The protein below binds the small molecule below.
Small molecule (SMILES): CC(=O)N[C@@H]1[C@@H](O)[C@H](O)[C@@H](CO)O[C@H]1O

Binding-site contacts:
Ligand atom C2 contacts residue ASN9 of chain 1.A at 2.8 Å.
Ligand atom C7 contacts residue ASN9 of chain 1.A at 3.8 Å.
Ligand atom C4 contacts residue ASN9 of chain 1.A at 4.0 Å.
Ligand atom O7 contacts residue ASN9 of chain 1.A at 3.4 Å (h-bond).
Ligand atom N2 contacts residue ASN9 of chain 1.A at 3.1 Å (h-bond).
Ligand atom C6 contacts residue ASN9 of chain 1.A at 4.2 Å.
Ligand atom C3 contacts residue ASN9 of chain 1.A at 3.7 Å.
Ligand atom C1 contacts residue ASN9 of chain 1.A at 1.4 Å.
Ligand atom O5 contacts residue ASN9 of chain 1.A at 2.4 Å (h-bond).
Ligand atom C5 contacts residue ASN9 of chain 1.A at 3.1 Å.
Ligand atom O7 contacts residue PRO8 of chain 1.A at 4.3 Å.

Sequence of chain 1.A:
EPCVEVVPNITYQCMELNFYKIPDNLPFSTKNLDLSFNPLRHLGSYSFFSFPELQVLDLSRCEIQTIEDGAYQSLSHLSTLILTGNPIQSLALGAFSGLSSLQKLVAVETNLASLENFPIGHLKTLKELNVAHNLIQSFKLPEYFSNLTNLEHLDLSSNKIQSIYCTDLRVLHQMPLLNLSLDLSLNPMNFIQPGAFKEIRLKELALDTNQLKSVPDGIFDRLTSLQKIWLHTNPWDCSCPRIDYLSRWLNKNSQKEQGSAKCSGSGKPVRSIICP